Binding-site contacts:
Ligand atom C11 contacts residue ASP388 of chain 1.B at 3.2 Å.
Ligand atom C10 contacts residue CYS24 of chain 1.B at 4.1 Å (hydrophobic).
Ligand atom C3 contacts residue VAL380 of chain 1.B at 4.1 Å (hydrophobic).
Ligand atom C4 contacts residue VAL29 of chain 1.B at 4.2 Å (hydrophobic).
Ligand atom C2 contacts residue GLY27 of chain 1.B at 4.1 Å.
Ligand atom C8 contacts residue ALA186 of chain 1.B at 3.6 Å (hydrophobic).
Ligand atom C11 contacts residue CYS24 of chain 1.B at 3.7 Å (hydrophobic).
Ligand atom C7 contacts residue TYR376 of chain 1.B at 4.4 Å (hydrophobic).
Ligand atom C10 contacts residue ILE384 of chain 1.B at 3.4 Å (hydrophobic).
Ligand atom C10 contacts residue ALA383 of chain 1.B at 4.3 Å (hydrophobic).
Ligand atom C9 contacts residue ASP388 of chain 1.B at 3.7 Å.
Ligand atom C2 contacts residue CYS24 of chain 1.B at 3.4 Å (hydrophobic).
Ligand atom C4 contacts residue GLY27 of chain 1.B at 3.2 Å.
Ligand atom O contacts residue GLY27 of chain 1.B at 3.4 Å.
Ligand atom C3 contacts residue CYS24 of chain 1.B at 4.1 Å (hydrophobic).
Ligand atom O contacts residue VAL28 of chain 1.B at 4.0 Å.
Ligand atom N contacts residue VAL380 of chain 1.B at 4.4 Å.
Ligand atom C3 contacts residue GLY27 of chain 1.B at 4.0 Å.
Ligand atom C4 contacts residue VAL380 of chain 1.B at 4.5 Å (hydrophobic).
Ligand atom C4 contacts residue TYR376 of chain 1.B at 4.3 Å (hydrophobic).
Ligand atom C5 contacts residue TYR376 of chain 1.B at 3.1 Å (hydrophobic).
Ligand atom N contacts residue CYS24 of chain 1.B at 4.1 Å.
Ligand atom C8 contacts residue ILE185 of chain 1.B at 3.5 Å (hydrophobic).
Ligand atom C7 contacts residue ALA186 of chain 1.B at 4.2 Å (hydrophobic).
Ligand atom C11 contacts residue VAL380 of chain 1.B at 4.5 Å (hydrophobic).
Ligand atom C7 contacts residue VAL380 of chain 1.B at 4.0 Å (hydrophobic).
Ligand atom N1 contacts residue VAL380 of chain 1.B at 3.8 Å.
Ligand atom C8 contacts residue GLY188 of chain 1.B at 3.7 Å.
Ligand atom C10 contacts residue ASP388 of chain 1.B at 3.9 Å.
Ligand atom C4 contacts residue VAL28 of chain 1.B at 4.4 Å (hydrophobic).
Ligand atom C6 contacts residue ALA186 of chain 1.B at 3.9 Å (hydrophobic).
Ligand atom C5 contacts residue VAL29 of chain 1.B at 4.3 Å (hydrophobic).
Ligand atom C10 contacts residue VAL380 of chain 1.B at 3.7 Å (hydrophobic).
Ligand atom C9 contacts residue ILE384 of chain 1.B at 4.3 Å (hydrophobic).
Ligand atom C11 contacts residue ALA383 of chain 1.B at 3.8 Å (hydrophobic).
Ligand atom C5 contacts residue GLY27 of chain 1.B at 3.9 Å.
Ligand atom C4 contacts residue CYS24 of chain 1.B at 4.3 Å (hydrophobic).
Ligand atom C6 contacts residue TYR376 of chain 1.B at 3.4 Å (hydrophobic).
Ligand atom O contacts residue CYS24 of chain 1.B at 2.8 Å (h-bond).
Ligand atom C11 contacts residue ILE384 of chain 1.B at 4.4 Å (hydrophobic).

The small molecule below binds the protein below.
Small molecule (SMILES): Cc1cccc(C(=O)N[C@@H](C)C2CC2)n1

Sequence of chain 1.B:
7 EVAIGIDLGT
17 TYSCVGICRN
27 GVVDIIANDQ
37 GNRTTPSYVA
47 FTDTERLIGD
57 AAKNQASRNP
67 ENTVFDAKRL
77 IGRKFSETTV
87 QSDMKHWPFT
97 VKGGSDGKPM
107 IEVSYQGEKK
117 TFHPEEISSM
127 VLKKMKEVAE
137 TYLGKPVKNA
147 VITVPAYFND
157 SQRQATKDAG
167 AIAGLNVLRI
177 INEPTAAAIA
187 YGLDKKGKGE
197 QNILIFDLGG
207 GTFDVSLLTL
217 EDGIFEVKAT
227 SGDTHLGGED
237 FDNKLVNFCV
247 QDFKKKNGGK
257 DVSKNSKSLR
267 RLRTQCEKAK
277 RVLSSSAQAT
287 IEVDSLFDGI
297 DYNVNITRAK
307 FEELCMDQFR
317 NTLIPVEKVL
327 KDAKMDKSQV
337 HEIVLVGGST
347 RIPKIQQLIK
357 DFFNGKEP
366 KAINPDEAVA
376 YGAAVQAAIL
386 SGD